Sequence of chain 57.C:
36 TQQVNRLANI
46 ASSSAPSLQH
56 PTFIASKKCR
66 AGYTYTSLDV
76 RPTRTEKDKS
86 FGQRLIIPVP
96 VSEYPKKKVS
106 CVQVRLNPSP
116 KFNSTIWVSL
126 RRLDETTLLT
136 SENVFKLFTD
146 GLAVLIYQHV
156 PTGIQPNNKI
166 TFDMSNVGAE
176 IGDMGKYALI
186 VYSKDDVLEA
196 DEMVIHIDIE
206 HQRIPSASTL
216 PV

A protein and the small-molecule ligand that binds it are described below.
Small molecule (SMILES): Nc1ncnc2c1ncn2[C@@H]1O[C@H](CO[P](=O)(O)O[C@H]2[C@@H](O)[C@H](n3cnc4c(N)ncnc43)O[C@@H]2CO[P](=O)(O)O[C@H]2[C@@H](O)[C@H](n3cnc4c(N)ncnc43)O[C@@H]2CO)[C@@H](O)[C@H]1O

Binding-site contacts:
Ligand atom O2' contacts residue ARG65 of chain 58.B at 4.3 Å.
Ligand atom O2' contacts residue ALA66 of chain 58.B at 3.6 Å.
Ligand atom O2' contacts residue ARG208 of chain 58.B at 4.1 Å.
Ligand atom OP1 contacts residue ARG208 of chain 57.C at 4.1 Å.
Ligand atom N3 contacts residue ARG65 of chain 58.B at 4.1 Å.
Ligand atom P contacts residue ARG208 of chain 57.C at 4.5 Å.
Ligand atom O5' contacts residue ARG208 of chain 57.C at 4.0 Å.
Ligand atom C1' contacts residue GLY67 of chain 58.B at 4.4 Å.
Ligand atom OP1 contacts residue ARG208 of chain 58.B at 4.1 Å.
Ligand atom O2' contacts residue GLY67 of chain 58.B at 3.3 Å (h-bond).
Ligand atom OP1 contacts residue SER211 of chain 58.B at 4.3 Å.
Ligand atom OP2 contacts residue ARG208 of chain 57.C at 4.4 Å.

Sequence of chain 58.B:
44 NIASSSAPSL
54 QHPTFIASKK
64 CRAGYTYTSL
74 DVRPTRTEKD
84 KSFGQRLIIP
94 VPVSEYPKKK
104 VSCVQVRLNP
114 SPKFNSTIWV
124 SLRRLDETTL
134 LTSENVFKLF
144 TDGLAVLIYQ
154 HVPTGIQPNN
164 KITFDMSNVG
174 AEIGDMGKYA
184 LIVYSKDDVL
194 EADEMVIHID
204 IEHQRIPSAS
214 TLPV